The protein below binds the small molecule below.
Small molecule (SMILES): CCOc1ccccc1

Binding-site contacts:
Ligand atom C6 contacts residue VAL209 of chain 2.A at 4.0 Å (hydrophobic).
Ligand atom C3 contacts residue PHE224 of chain 2.A at 4.3 Å (hydrophobic).
Ligand atom C8 contacts residue HIS208 of chain 2.A at 3.9 Å.
Ligand atom C8 contacts residue PHE202 of chain 2.A at 4.2 Å (hydrophobic).
Ligand atom C9 contacts residue ASP205 of chain 2.A at 3.5 Å.
Ligand atom C9 contacts residue ASN201 of chain 2.A at 3.4 Å.
Ligand atom O7 contacts residue ASN201 of chain 2.A at 4.5 Å.
Ligand atom C2 contacts residue VAL260 of chain 2.A at 4.4 Å (hydrophobic).
Ligand atom C3 contacts residue VAL260 of chain 2.A at 4.2 Å (hydrophobic).
Ligand atom C3 contacts residue HIS295 of chain 2.A at 3.6 Å.
Ligand atom O7 contacts residue HIS208 of chain 2.A at 4.0 Å.
Ligand atom C2 contacts residue VAL209 of chain 2.A at 4.4 Å (hydrophobic).
Ligand atom C5 contacts residue VAL209 of chain 2.A at 4.1 Å (hydrophobic).
Ligand atom C6 contacts residue LEU307 of chain 2.A at 4.4 Å (hydrophobic).
Ligand atom C9 contacts residue ASN297 of chain 2.A at 3.9 Å.
Ligand atom C9 contacts residue HIS208 of chain 2.A at 3.8 Å.
Ligand atom C4 contacts residue PHE224 of chain 2.A at 4.2 Å (hydrophobic).
Ligand atom C2 contacts residue HIS295 of chain 2.A at 4.4 Å.
Ligand atom C5 contacts residue ASN297 of chain 2.A at 4.0 Å.
Ligand atom C1 contacts residue LEU307 of chain 2.A at 4.1 Å (hydrophobic).
Ligand atom C4 contacts residue HIS295 of chain 2.A at 3.6 Å.
Ligand atom C2 contacts residue LEU307 of chain 2.A at 4.0 Å (hydrophobic).
Ligand atom C1 contacts residue VAL209 of chain 2.A at 4.2 Å (hydrophobic).
Ligand atom C8 contacts residue LEU307 of chain 2.A at 4.3 Å (hydrophobic).
Ligand atom C6 contacts residue ASP205 of chain 2.A at 4.3 Å.
Ligand atom C5 contacts residue HIS295 of chain 2.A at 4.2 Å.
Ligand atom C6 contacts residue ASN297 of chain 2.A at 3.9 Å.
Ligand atom O7 contacts residue LEU307 of chain 2.A at 4.2 Å.
Ligand atom C9 contacts residue PHE202 of chain 2.A at 4.0 Å (hydrophobic).
Ligand atom C8 contacts residue ASN201 of chain 2.A at 3.5 Å.
Ligand atom C4 contacts residue VAL209 of chain 2.A at 4.3 Å (hydrophobic).

Sequence of chain 2.A:
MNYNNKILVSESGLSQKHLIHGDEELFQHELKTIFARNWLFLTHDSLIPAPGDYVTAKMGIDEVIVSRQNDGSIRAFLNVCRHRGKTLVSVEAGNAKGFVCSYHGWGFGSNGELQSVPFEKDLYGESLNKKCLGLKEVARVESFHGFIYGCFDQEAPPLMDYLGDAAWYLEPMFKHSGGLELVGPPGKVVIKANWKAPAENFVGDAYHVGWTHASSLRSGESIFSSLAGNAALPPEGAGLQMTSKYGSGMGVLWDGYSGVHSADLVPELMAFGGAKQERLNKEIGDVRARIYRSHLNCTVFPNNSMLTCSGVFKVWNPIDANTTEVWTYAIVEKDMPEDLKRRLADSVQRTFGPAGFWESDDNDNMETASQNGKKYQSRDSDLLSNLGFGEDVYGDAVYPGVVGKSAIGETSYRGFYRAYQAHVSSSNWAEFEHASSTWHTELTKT